Sequence of chain 1.B:
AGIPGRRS

A protein and the small-molecule ligand that binds it are described below.
Small molecule (SMILES): CS(=O)(=O)c1ccc(C=O)cc1

Binding-site contacts:
Ligand atom C07 contacts residue ILE173 of chain 1.A at 4.3 Å (hydrophobic).
Ligand atom C08 contacts residue ILE8 of chain 1.B at 3.6 Å (hydrophobic).
Ligand atom C09 contacts residue LYS127 of chain 1.A at 3.0 Å.
Ligand atom C10 contacts residue ILE224 of chain 1.A at 3.9 Å (hydrophobic).
Ligand atom O03 contacts residue PRO172 of chain 1.A at 3.5 Å.
Ligand atom C05 contacts residue ILE8 of chain 1.B at 3.8 Å (hydrophobic).
Ligand atom C10 contacts residue ILE173 of chain 1.A at 3.8 Å (hydrophobic).
Ligand atom C07 contacts residue LYS127 of chain 1.A at 2.5 Å.
Ligand atom C10 contacts residue PRO172 of chain 1.A at 3.4 Å (hydrophobic).
Ligand atom C06 contacts residue LYS127 of chain 1.A at 3.7 Å.
Ligand atom C08 contacts residue LYS127 of chain 1.A at 1.3 Å.
Ligand atom C07 contacts residue ILE8 of chain 1.B at 3.8 Å (hydrophobic).
Ligand atom C09 contacts residue GLY176 of chain 1.A at 3.9 Å.
Ligand atom C08 contacts residue GLY176 of chain 1.A at 4.3 Å.
Ligand atom C06 contacts residue ILE8 of chain 1.B at 3.9 Å (hydrophobic).
Ligand atom C10 contacts residue LYS127 of chain 1.A at 4.3 Å.
Ligand atom C04 contacts residue ILE8 of chain 1.B at 3.7 Å (hydrophobic).
Ligand atom S02 contacts residue ILE8 of chain 1.B at 4.5 Å.
Ligand atom C09 contacts residue ILE8 of chain 1.B at 3.9 Å (hydrophobic).
Ligand atom C10 contacts residue ILE8 of chain 1.B at 3.8 Å (hydrophobic).
Ligand atom C01 contacts residue ILE224 of chain 1.A at 4.3 Å (hydrophobic).
Ligand atom C07 contacts residue GLY176 of chain 1.A at 4.4 Å.
Ligand atom C09 contacts residue PRO172 of chain 1.A at 3.4 Å (hydrophobic).
Ligand atom C09 contacts residue ILE173 of chain 1.A at 3.7 Å (hydrophobic).
Ligand atom O03 contacts residue ILE224 of chain 1.A at 3.8 Å.
Ligand atom C04 contacts residue ILE173 of chain 1.A at 4.5 Å (hydrophobic).
Ligand atom C01 contacts residue ILE8 of chain 1.B at 3.7 Å (hydrophobic).
Ligand atom S02 contacts residue ILE224 of chain 1.A at 4.5 Å.

Sequence of chain 1.A:
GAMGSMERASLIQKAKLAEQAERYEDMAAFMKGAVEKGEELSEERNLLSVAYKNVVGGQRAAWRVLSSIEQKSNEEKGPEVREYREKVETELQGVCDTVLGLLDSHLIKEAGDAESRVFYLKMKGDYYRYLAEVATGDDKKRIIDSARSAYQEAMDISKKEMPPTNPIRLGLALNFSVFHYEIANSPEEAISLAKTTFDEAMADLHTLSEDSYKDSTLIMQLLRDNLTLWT